Sequence of chain 1.C:
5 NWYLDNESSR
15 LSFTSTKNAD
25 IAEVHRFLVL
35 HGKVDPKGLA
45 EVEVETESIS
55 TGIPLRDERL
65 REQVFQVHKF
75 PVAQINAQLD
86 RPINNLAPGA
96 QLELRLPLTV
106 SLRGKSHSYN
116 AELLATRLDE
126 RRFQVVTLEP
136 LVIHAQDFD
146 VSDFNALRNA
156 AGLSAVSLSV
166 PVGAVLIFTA

Binding-site contacts:
Ligand atom C41 contacts residue ALA44 of chain 1.C at 3.7 Å (hydrophobic).
Ligand atom C46 contacts residue VAL130 of chain 1.C at 3.8 Å (hydrophobic).
Ligand atom C17 contacts residue PHE149 of chain 1.C at 3.8 Å (hydrophobic).
Ligand atom C30 contacts residue VAL167 of chain 1.C at 3.7 Å (hydrophobic).
Ligand atom C25 contacts residue PHE31 of chain 1.C at 3.7 Å (hydrophobic).
Ligand atom C44 contacts residue VAL130 of chain 1.C at 3.2 Å (hydrophobic).
Ligand atom C28 contacts residue ILE79 of chain 1.C at 3.7 Å (hydrophobic).
Ligand atom C25 contacts residue LEU107 of chain 1.C at 3.7 Å (hydrophobic).
Ligand atom C28 contacts residue VAL167 of chain 1.C at 3.8 Å (hydrophobic).
Ligand atom C6 contacts residue ARG60 of chain 1.C at 3.6 Å.
Ligand atom O5 contacts residue ARG60 of chain 1.C at 3.5 Å (salt-bridge).
Ligand atom C2 contacts residue ARG63 of chain 1.C at 3.5 Å.
Ligand atom C45 contacts residue LEU99 of chain 1.C at 3.6 Å (hydrophobic).
Ligand atom C44 contacts residue LEU83 of chain 1.C at 3.5 Å (hydrophobic).
Ligand atom C33 contacts residue ALA169 of chain 1.C at 3.6 Å (hydrophobic).
Ligand atom C5 contacts residue ARG60 of chain 1.C at 3.6 Å.
Ligand atom O4 contacts residue ILE57 of chain 1.C at 3.8 Å.
Ligand atom C7 contacts residue LEU158 of chain 1.C at 3.5 Å (hydrophobic).
Ligand atom C36 contacts residue LEU171 of chain 1.C at 3.8 Å (hydrophobic).
Ligand atom C45 contacts residue VAL130 of chain 1.C at 3.8 Å (hydrophobic).
Ligand atom C46 contacts residue LEU83 of chain 1.C at 3.4 Å (hydrophobic).
Ligand atom C8 contacts residue ARG60 of chain 1.C at 3.8 Å.
Ligand atom C10 contacts residue LYS21 of chain 1.C at 3.4 Å.
Ligand atom C15 contacts residue LEU152 of chain 1.C at 3.1 Å (hydrophobic).
Ligand atom C29 contacts residue ILE79 of chain 1.C at 3.7 Å (hydrophobic).
Ligand atom C2 contacts residue ALA156 of chain 1.C at 3.6 Å (hydrophobic).
Ligand atom C3M contacts residue ARG60 of chain 1.C at 3.5 Å.
Ligand atom O5 contacts residue LYS21 of chain 1.C at 3.0 Å (salt-bridge).
Ligand atom O2 contacts residue ARG63 of chain 1.C at 2.5 Å.
Ligand atom C1 contacts residue ALA156 of chain 1.C at 3.5 Å (hydrophobic).
Ligand atom C3M contacts residue LEU59 of chain 1.C at 3.7 Å (hydrophobic).
Ligand atom C20 contacts residue MSE145 of chain 1.C at 3.6 Å.
Ligand atom C1M contacts residue LEU152 of chain 1.C at 3.5 Å (hydrophobic).
Ligand atom C45 contacts residue LEU83 of chain 1.C at 3.5 Å (hydrophobic).
Ligand atom C35 contacts residue LEU103 of chain 1.C at 3.5 Å (hydrophobic).
Ligand atom C43 contacts residue LEU83 of chain 1.C at 3.4 Å (hydrophobic).
Ligand atom C9 contacts residue ARG60 of chain 1.C at 3.5 Å.
Ligand atom C21 contacts residue ILE138 of chain 1.C at 3.7 Å (hydrophobic).
Ligand atom C23 contacts residue PHE31 of chain 1.C at 3.6 Å (hydrophobic).
Ligand atom C3M contacts residue ARG63 of chain 1.C at 3.0 Å.

A small-molecule ligand and the protein it binds are described below.
Small molecule (SMILES): COC1=C(OC)C(=O)C(CC=C(C)CC/C=C(\C)CC/C=C(\C)CC/C=C(\C)CC/C=C(\C)CC/C=C(\C)CC/C=C(\C)CCC=C(C)C)=C(C)C1=O